Sequence of chain 1.D:
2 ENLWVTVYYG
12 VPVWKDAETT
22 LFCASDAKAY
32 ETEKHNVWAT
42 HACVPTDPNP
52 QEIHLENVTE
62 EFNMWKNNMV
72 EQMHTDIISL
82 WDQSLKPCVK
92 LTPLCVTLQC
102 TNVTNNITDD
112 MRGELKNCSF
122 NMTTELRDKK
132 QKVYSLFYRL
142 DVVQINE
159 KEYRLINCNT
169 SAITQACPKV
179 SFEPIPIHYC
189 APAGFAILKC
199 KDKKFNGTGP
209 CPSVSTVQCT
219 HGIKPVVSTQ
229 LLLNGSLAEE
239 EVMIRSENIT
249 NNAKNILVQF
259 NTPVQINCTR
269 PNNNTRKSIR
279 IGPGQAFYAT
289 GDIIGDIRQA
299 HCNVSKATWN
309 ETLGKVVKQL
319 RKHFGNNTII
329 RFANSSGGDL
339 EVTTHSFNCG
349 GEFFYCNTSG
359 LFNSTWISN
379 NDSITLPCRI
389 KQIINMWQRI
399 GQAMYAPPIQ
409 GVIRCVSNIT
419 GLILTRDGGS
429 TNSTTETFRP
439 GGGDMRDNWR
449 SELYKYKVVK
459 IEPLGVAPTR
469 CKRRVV

A small-molecule ligand and the protein it binds are described below.
Small molecule (SMILES): CC(=O)N[C@H]1[C@H](O[C@H]2[C@H](O)[C@@H](NC(C)=O)CO[C@@H]2CO)O[C@H](CO)[C@@H](O)[C@@H]1O

Binding-site contacts:
Ligand atom C3 contacts residue HIS299 of chain 1.D at 4.2 Å.
Ligand atom C8 contacts residue HIS299 of chain 1.D at 2.7 Å.
Ligand atom C8 contacts residue THR267 of chain 1.D at 2.6 Å.
Ligand atom C7 contacts residue HIS299 of chain 1.D at 3.2 Å.
Ligand atom C5 contacts residue ASN301 of chain 1.D at 3.5 Å.
Ligand atom C2 contacts residue HIS299 of chain 1.D at 4.0 Å.
Ligand atom N2 contacts residue HIS299 of chain 1.D at 2.7 Å (h-bond).
Ligand atom C1 contacts residue HIS299 of chain 1.D at 4.3 Å.
Ligand atom O6 contacts residue ASN301 of chain 1.D at 4.3 Å.
Ligand atom C1 contacts residue THR383 of chain 1.D at 4.3 Å.
Ligand atom O5 contacts residue THR383 of chain 1.D at 4.3 Å.
Ligand atom C5 contacts residue THR383 of chain 1.D at 4.3 Å.
Ligand atom C2 contacts residue ASN301 of chain 1.D at 2.6 Å.
Ligand atom C4 contacts residue ASN301 of chain 1.D at 4.2 Å.
Ligand atom O7 contacts residue ASN265 of chain 1.D at 4.5 Å.
Ligand atom O7 contacts residue HIS299 of chain 1.D at 4.4 Å.
Ligand atom C8 contacts residue CYS266 of chain 1.D at 4.4 Å (hydrophobic).
Ligand atom N2 contacts residue ASN301 of chain 1.D at 3.1 Å (h-bond).
Ligand atom C7 contacts residue ASN301 of chain 1.D at 3.3 Å.
Ligand atom O6 contacts residue SER381 of chain 1.D at 3.4 Å (h-bond).
Ligand atom C3 contacts residue ASN301 of chain 1.D at 3.9 Å.
Ligand atom O3 contacts residue HIS299 of chain 1.D at 4.2 Å.
Ligand atom O7 contacts residue ASN301 of chain 1.D at 3.0 Å (h-bond).
Ligand atom C7 contacts residue THR267 of chain 1.D at 4.0 Å.
Ligand atom C1 contacts residue ASN301 of chain 1.D at 1.5 Å.
Ligand atom O5 contacts residue ASN301 of chain 1.D at 2.2 Å (h-bond).